Binding-site contacts:
Ligand atom C3 contacts residue ASN158 of chain 1.B at 3.8 Å.
Ligand atom C6 contacts residue GLY162 of chain 1.B at 4.4 Å.
Ligand atom N2 contacts residue ASN158 of chain 1.B at 2.9 Å (h-bond).
Ligand atom C2 contacts residue MET164 of chain 1.B at 4.2 Å (hydrophobic).
Ligand atom O5 contacts residue ASN158 of chain 1.B at 2.4 Å (h-bond).
Ligand atom C1 contacts residue MET164 of chain 1.B at 3.9 Å (hydrophobic).
Ligand atom C8 contacts residue ASN158 of chain 1.B at 4.1 Å.
Ligand atom C3 contacts residue MET164 of chain 1.B at 4.0 Å (hydrophobic).
Ligand atom C5 contacts residue GLY162 of chain 1.B at 4.2 Å.
Ligand atom C1 contacts residue ASN158 of chain 1.B at 1.4 Å.
Ligand atom C1 contacts residue GLY162 of chain 1.B at 3.3 Å.
Ligand atom C2 contacts residue ASN158 of chain 1.B at 2.5 Å.
Ligand atom N2 contacts residue MET164 of chain 1.B at 4.0 Å.
Ligand atom O7 contacts residue ASN158 of chain 1.B at 3.1 Å (h-bond).
Ligand atom O5 contacts residue GLY162 of chain 1.B at 2.9 Å (h-bond).
Ligand atom C7 contacts residue ASN158 of chain 1.B at 3.2 Å.
Ligand atom C4 contacts residue ASN158 of chain 1.B at 4.2 Å.
Ligand atom C5 contacts residue ASN158 of chain 1.B at 3.7 Å.

Sequence of chain 1.B:
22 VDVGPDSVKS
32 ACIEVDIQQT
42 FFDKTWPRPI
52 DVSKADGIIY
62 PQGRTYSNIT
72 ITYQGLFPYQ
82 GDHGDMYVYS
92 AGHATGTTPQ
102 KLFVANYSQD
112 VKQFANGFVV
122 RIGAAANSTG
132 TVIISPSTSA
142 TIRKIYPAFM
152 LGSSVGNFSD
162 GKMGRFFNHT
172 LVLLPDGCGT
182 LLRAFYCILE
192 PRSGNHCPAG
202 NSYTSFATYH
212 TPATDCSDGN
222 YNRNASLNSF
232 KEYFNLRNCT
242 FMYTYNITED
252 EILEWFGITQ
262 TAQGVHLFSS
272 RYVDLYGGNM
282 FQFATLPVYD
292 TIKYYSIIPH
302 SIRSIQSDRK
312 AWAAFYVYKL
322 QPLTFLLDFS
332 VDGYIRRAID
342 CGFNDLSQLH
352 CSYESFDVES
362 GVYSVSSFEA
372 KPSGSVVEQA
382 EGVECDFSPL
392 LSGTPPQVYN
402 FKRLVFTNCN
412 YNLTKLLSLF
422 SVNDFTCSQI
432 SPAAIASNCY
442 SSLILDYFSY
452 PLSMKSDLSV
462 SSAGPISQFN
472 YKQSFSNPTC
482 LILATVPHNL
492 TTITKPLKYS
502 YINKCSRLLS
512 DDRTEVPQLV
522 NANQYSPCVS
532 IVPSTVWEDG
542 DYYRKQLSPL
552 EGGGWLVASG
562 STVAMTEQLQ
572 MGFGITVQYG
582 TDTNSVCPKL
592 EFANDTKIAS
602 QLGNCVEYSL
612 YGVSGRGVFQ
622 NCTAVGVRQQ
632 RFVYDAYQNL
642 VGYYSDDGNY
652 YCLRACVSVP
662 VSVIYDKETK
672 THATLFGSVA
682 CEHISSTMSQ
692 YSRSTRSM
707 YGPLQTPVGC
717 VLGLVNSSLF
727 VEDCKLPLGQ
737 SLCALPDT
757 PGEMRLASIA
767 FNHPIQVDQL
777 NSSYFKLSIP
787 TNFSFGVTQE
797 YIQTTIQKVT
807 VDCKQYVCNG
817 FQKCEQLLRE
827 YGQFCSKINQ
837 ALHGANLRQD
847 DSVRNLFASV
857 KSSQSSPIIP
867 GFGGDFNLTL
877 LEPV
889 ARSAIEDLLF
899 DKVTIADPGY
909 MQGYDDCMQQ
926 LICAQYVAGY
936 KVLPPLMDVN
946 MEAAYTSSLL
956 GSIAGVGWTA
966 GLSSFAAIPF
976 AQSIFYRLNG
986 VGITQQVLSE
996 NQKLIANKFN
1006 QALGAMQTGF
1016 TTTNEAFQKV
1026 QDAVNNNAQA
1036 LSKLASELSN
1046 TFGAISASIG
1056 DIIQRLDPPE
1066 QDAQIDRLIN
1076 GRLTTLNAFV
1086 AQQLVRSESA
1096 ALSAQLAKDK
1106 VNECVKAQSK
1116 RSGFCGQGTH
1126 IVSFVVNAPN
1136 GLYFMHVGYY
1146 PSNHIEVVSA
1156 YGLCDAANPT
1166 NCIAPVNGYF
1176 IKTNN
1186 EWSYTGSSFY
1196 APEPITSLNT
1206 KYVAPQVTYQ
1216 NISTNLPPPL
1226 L

This small molecule binds to this protein.
Small molecule (SMILES): CC(=O)N[C@@H]1[C@@H](O)[C@H](O)[C@@H](CO)O[C@H]1O